This small molecule binds to this protein.
Small molecule (SMILES): N#C[C@@H]1CNCN1

Binding-site contacts:
Ligand atom C02 contacts residue LEU170 of chain 2.B at 4.4 Å (hydrophobic).
Ligand atom C04 contacts residue ASN168 of chain 2.B at 4.0 Å.
Ligand atom C03 contacts residue ASN168 of chain 2.B at 2.9 Å.
Ligand atom C02 contacts residue GLN169 of chain 2.B at 4.0 Å.
Ligand atom C02 contacts residue HIS163 of chain 2.B at 4.0 Å.
Ligand atom C06 contacts residue LEU170 of chain 2.B at 3.7 Å (hydrophobic).
Ligand atom C04 contacts residue ASP196 of chain 2.B at 3.9 Å.
Ligand atom C02 contacts residue ASN168 of chain 2.B at 2.4 Å.
Ligand atom C06 contacts residue ASP196 of chain 2.B at 4.3 Å.
Ligand atom N05 contacts residue ASP196 of chain 2.B at 3.4 Å (salt-bridge).
Ligand atom N01 contacts residue ASN168 of chain 2.B at 2.6 Å (h-bond).
Ligand atom N07 contacts residue LEU170 of chain 2.B at 4.2 Å.
Ligand atom N07 contacts residue ASN168 of chain 2.B at 3.6 Å (h-bond).
Ligand atom N01 contacts residue HIS163 of chain 2.B at 2.9 Å (h-bond).
Ligand atom N01 contacts residue GLN169 of chain 2.B at 3.5 Å (h-bond).
Ligand atom N01 contacts residue LEU170 of chain 2.B at 4.3 Å.

Sequence of chain 2.B:
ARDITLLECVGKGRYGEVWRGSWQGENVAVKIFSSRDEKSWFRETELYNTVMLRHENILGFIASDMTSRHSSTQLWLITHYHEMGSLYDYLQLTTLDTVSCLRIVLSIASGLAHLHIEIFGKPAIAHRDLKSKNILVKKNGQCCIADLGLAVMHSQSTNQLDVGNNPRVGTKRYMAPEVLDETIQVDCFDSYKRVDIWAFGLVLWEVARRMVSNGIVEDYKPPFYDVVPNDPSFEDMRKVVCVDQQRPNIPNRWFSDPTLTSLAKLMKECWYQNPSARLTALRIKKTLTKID